A small-molecule ligand and the protein it binds are described below.
Small molecule (SMILES): CC(=O)N[C@@H]1[C@@H](O)[C@H](O)[C@@H](CO)O[C@H]1O

Sequence of chain 1.B:
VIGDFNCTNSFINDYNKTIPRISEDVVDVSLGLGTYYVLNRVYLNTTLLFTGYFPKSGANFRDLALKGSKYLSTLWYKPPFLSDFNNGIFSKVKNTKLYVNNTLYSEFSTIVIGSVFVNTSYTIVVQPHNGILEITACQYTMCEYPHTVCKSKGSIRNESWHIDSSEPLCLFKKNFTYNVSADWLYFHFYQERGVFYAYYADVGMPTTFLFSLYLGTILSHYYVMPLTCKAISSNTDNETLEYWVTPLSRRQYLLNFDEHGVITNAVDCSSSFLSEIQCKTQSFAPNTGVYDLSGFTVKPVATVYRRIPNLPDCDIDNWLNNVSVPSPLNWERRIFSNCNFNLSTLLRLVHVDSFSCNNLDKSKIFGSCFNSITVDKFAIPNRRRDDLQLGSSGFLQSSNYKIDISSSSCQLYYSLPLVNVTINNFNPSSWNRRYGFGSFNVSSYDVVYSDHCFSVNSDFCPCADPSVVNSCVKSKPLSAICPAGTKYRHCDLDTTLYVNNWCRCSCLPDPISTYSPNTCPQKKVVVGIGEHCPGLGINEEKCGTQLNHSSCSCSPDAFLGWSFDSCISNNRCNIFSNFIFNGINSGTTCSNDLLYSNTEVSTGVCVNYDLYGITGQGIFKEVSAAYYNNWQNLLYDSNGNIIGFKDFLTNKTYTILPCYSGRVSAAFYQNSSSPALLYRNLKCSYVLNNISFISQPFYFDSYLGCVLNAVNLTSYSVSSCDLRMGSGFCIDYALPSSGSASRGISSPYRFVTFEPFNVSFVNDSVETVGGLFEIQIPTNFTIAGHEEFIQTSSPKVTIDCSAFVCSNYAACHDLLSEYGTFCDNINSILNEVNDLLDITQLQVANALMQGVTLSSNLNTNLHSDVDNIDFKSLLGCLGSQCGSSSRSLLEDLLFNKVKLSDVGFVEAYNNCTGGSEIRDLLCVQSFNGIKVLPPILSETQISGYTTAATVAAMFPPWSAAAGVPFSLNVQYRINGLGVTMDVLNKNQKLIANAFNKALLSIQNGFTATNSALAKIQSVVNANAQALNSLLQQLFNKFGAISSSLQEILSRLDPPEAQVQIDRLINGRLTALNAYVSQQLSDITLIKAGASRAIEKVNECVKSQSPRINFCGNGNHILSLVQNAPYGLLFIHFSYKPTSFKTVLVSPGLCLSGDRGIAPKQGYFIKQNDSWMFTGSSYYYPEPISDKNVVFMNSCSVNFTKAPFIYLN

Binding-site contacts:
Ligand atom O5 contacts residue ASN793 of chain 1.B at 2.4 Å (h-bond).
Ligand atom C5 contacts residue ASN793 of chain 1.B at 3.7 Å.
Ligand atom C1 contacts residue ASN793 of chain 1.B at 1.4 Å.
Ligand atom C3 contacts residue ASN793 of chain 1.B at 3.8 Å.
Ligand atom C8 contacts residue TYR1191 of chain 1.B at 4.2 Å (hydrophobic).
Ligand atom C2 contacts residue ASN793 of chain 1.B at 2.5 Å.
Ligand atom C8 contacts residue THR792 of chain 1.B at 4.1 Å.
Ligand atom N2 contacts residue ASN793 of chain 1.B at 2.9 Å (h-bond).
Ligand atom C8 contacts residue ASN793 of chain 1.B at 4.3 Å.
Ligand atom C7 contacts residue ASN793 of chain 1.B at 3.4 Å.
Ligand atom O7 contacts residue ASN793 of chain 1.B at 3.5 Å (h-bond).
Ligand atom C4 contacts residue ASN793 of chain 1.B at 4.2 Å.